Sequence of chain 1.D:
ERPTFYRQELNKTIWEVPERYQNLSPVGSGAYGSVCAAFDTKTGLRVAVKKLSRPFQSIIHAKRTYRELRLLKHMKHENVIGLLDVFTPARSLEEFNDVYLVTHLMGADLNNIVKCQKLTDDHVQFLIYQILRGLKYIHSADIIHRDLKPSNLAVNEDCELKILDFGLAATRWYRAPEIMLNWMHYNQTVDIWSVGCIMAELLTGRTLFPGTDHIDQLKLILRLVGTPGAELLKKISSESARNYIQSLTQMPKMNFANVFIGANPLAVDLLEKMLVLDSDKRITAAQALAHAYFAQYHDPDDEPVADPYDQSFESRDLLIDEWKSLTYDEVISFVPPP

Binding-site contacts:
Ligand atom C21 contacts residue ALA57 of chain 1.D at 3.7 Å (hydrophobic).
Ligand atom C26 contacts residue LEU114 of chain 1.D at 3.2 Å (hydrophobic).
Ligand atom O9 contacts residue LEU173 of chain 1.D at 3.6 Å.
Ligand atom O17 contacts residue VAL44 of chain 1.D at 3.7 Å.
Ligand atom C22 contacts residue LEU114 of chain 1.D at 3.5 Å (hydrophobic).
Ligand atom C21 contacts residue HIS113 of chain 1.D at 3.7 Å.
Ligand atom N14 contacts residue THR112 of chain 1.D at 3.1 Å (h-bond).
Ligand atom C12 contacts residue GLU77 of chain 1.D at 3.6 Å.
Ligand atom C30 contacts residue VAL36 of chain 1.D at 3.4 Å (hydrophobic).
Ligand atom C8 contacts residue GLU77 of chain 1.D at 3.7 Å.
Ligand atom C21 contacts residue LEU173 of chain 1.D at 3.7 Å (hydrophobic).
Ligand atom C7 contacts residue ALA57 of chain 1.D at 3.4 Å (hydrophobic).
Ligand atom C11 contacts residue ASP174 of chain 1.D at 3.8 Å.
Ligand atom O29 contacts residue VAL36 of chain 1.D at 3.7 Å.
Ligand atom C31 contacts residue GLY39 of chain 1.D at 3.7 Å.
Ligand atom C7 contacts residue LEU110 of chain 1.D at 3.5 Å (hydrophobic).
Ligand atom C31 contacts residue SER38 of chain 1.D at 3.5 Å.
Ligand atom N10 contacts residue GLU77 of chain 1.D at 2.8 Å (salt-bridge).
Ligand atom C6 contacts residue LYS59 of chain 1.D at 3.7 Å.
Ligand atom C20 contacts residue LEU114 of chain 1.D at 3.3 Å (hydrophobic).
Ligand atom C5 contacts residue LEU81 of chain 1.D at 3.8 Å (hydrophobic).
Ligand atom O9 contacts residue ILE90 of chain 1.D at 3.5 Å.
Ligand atom C20 contacts residue HIS113 of chain 1.D at 3.8 Å.
Ligand atom C2 contacts residue THR112 of chain 1.D at 3.5 Å.
Ligand atom C13 contacts residue PHE175 of chain 1.D at 3.5 Å (hydrophobic).
Ligand atom C8 contacts residue ASP174 of chain 1.D at 3.3 Å.
Ligand atom C4 contacts residue GLU77 of chain 1.D at 3.8 Å.
Ligand atom C18 contacts residue LEU173 of chain 1.D at 3.6 Å (hydrophobic).
Ligand atom N10 contacts residue ASP174 of chain 1.D at 3.8 Å.
Ligand atom C12 contacts residue PHE175 of chain 1.D at 3.8 Å (hydrophobic).
Ligand atom C4 contacts residue ASP174 of chain 1.D at 3.8 Å.
Ligand atom C7 contacts residue THR112 of chain 1.D at 3.4 Å.
Ligand atom O9 contacts residue ASP174 of chain 1.D at 2.7 Å (salt-bridge).
Ligand atom C7 contacts residue LYS59 of chain 1.D at 3.7 Å.
Ligand atom C1 contacts residue THR112 of chain 1.D at 3.5 Å.
Ligand atom C19 contacts residue LEU173 of chain 1.D at 3.8 Å (hydrophobic).
Ligand atom C5 contacts residue LYS59 of chain 1.D at 3.5 Å.
Ligand atom O28 contacts residue ASP118 of chain 1.D at 3.8 Å.
Ligand atom C11 contacts residue GLU77 of chain 1.D at 3.6 Å.
Ligand atom C5 contacts residue GLU77 of chain 1.D at 3.1 Å.

The protein below binds the small molecule below.
Small molecule (SMILES): CCOC(=O)n1ccc2ccc(C(=O)Nc3cc(C(=O)NC4CC4)ccc3C)cc21